Sequence of chain 1.A:
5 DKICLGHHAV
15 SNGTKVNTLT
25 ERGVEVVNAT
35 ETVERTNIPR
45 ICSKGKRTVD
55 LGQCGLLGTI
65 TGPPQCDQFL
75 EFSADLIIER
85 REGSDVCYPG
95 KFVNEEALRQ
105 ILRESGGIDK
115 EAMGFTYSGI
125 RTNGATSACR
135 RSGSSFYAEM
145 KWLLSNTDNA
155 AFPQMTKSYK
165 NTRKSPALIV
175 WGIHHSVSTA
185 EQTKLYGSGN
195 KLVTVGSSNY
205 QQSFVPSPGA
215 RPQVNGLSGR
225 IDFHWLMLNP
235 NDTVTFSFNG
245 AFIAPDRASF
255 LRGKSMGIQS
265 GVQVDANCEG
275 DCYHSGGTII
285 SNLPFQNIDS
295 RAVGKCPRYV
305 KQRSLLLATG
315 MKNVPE

Sequence of chain 1.B:
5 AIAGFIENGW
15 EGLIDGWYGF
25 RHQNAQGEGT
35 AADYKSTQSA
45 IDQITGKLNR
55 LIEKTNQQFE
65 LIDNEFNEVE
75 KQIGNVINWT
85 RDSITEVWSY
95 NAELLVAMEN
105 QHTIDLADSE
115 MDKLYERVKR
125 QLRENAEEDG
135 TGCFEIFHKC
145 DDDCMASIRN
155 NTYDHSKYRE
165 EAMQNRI

The small molecule below binds the protein below.
Small molecule (SMILES): CC(=O)N[C@@H]1[C@@H](O)[C@H](O)[C@@H](CO)O[C@H]1O

Binding-site contacts:
Ligand atom C7 contacts residue GLU72 of chain 1.B at 4.3 Å.
Ligand atom C5 contacts residue ASN82 of chain 1.B at 3.6 Å.
Ligand atom C2 contacts residue ASN82 of chain 1.B at 2.5 Å.
Ligand atom C7 contacts residue ASN79 of chain 1.B at 3.3 Å.
Ligand atom C4 contacts residue ASN82 of chain 1.B at 4.2 Å.
Ligand atom N2 contacts residue GLU72 of chain 1.B at 4.1 Å.
Ligand atom O7 contacts residue ASN79 of chain 1.B at 3.4 Å (h-bond).
Ligand atom N2 contacts residue ASN82 of chain 1.B at 3.2 Å (h-bond).
Ligand atom C8 contacts residue LYS75 of chain 1.B at 3.5 Å.
Ligand atom O5 contacts residue ASN82 of chain 1.B at 2.3 Å (h-bond).
Ligand atom N2 contacts residue ASN79 of chain 1.B at 4.2 Å.
Ligand atom C1 contacts residue ASN82 of chain 1.B at 1.5 Å.
Ligand atom C8 contacts residue ASN79 of chain 1.B at 3.0 Å.
Ligand atom C7 contacts residue ASN82 of chain 1.B at 4.0 Å.
Ligand atom O3 contacts residue GLU72 of chain 1.B at 4.2 Å.
Ligand atom O7 contacts residue ASN82 of chain 1.B at 4.3 Å.
Ligand atom O6 contacts residue ARG85 of chain 1.B at 4.5 Å.
Ligand atom C8 contacts residue GLU72 of chain 1.B at 3.8 Å.
Ligand atom C3 contacts residue ASN82 of chain 1.B at 3.9 Å.
Ligand atom O6 contacts residue ARG295 of chain 1.A at 4.3 Å.